This small molecule binds to this protein.
Small molecule (SMILES): NCCCC(=O)O

Binding-site contacts:
Ligand atom O contacts residue ALA137 of chain 1.A at 3.8 Å.
Ligand atom N contacts residue TRP192 of chain 1.A at 4.1 Å.
Ligand atom O contacts residue ARG91 of chain 1.A at 2.9 Å (salt-bridge).
Ligand atom CD contacts residue TYR57 of chain 1.A at 3.6 Å (hydrophobic).
Ligand atom CB contacts residue ASP193 of chain 1.A at 3.5 Å.
Ligand atom CD contacts residue ALA84 of chain 1.A at 3.3 Å (hydrophobic).
Ligand atom N contacts residue ALA84 of chain 1.A at 3.0 Å (h-bond).
Ligand atom N contacts residue ASP193 of chain 1.A at 2.9 Å (salt-bridge).
Ligand atom N contacts residue GLU11 of chain 1.A at 2.9 Å (salt-bridge).
Ligand atom CB contacts residue ALA84 of chain 1.A at 3.6 Å (hydrophobic).
Ligand atom OXT contacts residue ILE85 of chain 1.A at 3.9 Å.
Ligand atom CD contacts residue TRP192 of chain 1.A at 3.9 Å (hydrophobic).
Ligand atom CB contacts residue THR86 of chain 1.A at 4.0 Å.
Ligand atom N contacts residue TYR57 of chain 1.A at 3.4 Å (h-bond).
Ligand atom C contacts residue THR86 of chain 1.A at 3.5 Å.
Ligand atom C contacts residue ALA84 of chain 1.A at 4.5 Å (hydrophobic).
Ligand atom CB contacts residue TYR104 of chain 1.A at 4.0 Å (hydrophobic).
Ligand atom CD contacts residue GLU11 of chain 1.A at 3.9 Å.
Ligand atom CD contacts residue ASP193 of chain 1.A at 3.5 Å.
Ligand atom C contacts residue ARG91 of chain 1.A at 3.5 Å.
Ligand atom C contacts residue ALA137 of chain 1.A at 4.1 Å (hydrophobic).
Ligand atom C contacts residue TYR57 of chain 1.A at 4.4 Å (hydrophobic).
Ligand atom O contacts residue THR86 of chain 1.A at 4.4 Å.
Ligand atom OXT contacts residue ARG91 of chain 1.A at 2.9 Å (salt-bridge).
Ligand atom O contacts residue TYR57 of chain 1.A at 3.9 Å.
Ligand atom OXT contacts residue ALA84 of chain 1.A at 4.0 Å.
Ligand atom CG contacts residue ALA137 of chain 1.A at 4.1 Å (hydrophobic).
Ligand atom OXT contacts residue THR86 of chain 1.A at 2.7 Å (h-bond).
Ligand atom CG contacts residue THR86 of chain 1.A at 3.9 Å.

Sequence of chain 1.A:
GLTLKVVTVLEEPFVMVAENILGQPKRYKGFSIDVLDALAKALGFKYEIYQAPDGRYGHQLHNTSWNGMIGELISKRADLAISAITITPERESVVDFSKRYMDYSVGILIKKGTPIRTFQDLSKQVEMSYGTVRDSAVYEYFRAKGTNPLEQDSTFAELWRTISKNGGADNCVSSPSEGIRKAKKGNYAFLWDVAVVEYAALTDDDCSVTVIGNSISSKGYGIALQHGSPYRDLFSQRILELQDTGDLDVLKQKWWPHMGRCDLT